Binding-site contacts:
Ligand atom C1 contacts residue ASN41 of chain 1.B at 1.4 Å.
Ligand atom C1 contacts residue GLU40 of chain 1.B at 3.5 Å.
Ligand atom C8 contacts residue ASN41 of chain 1.B at 4.4 Å.
Ligand atom N2 contacts residue ASN41 of chain 1.B at 3.2 Å (h-bond).
Ligand atom C3 contacts residue ASN41 of chain 1.B at 3.6 Å.
Ligand atom O5 contacts residue TYR28 of chain 1.B at 3.5 Å (h-bond).
Ligand atom C2 contacts residue ASN41 of chain 1.B at 2.5 Å.
Ligand atom C8 contacts residue SER11 of chain 1.B at 4.0 Å.
Ligand atom O6 contacts residue SER11 of chain 1.B at 4.0 Å.
Ligand atom C5 contacts residue ASN41 of chain 1.B at 2.9 Å.
Ligand atom C2 contacts residue GLU40 of chain 1.B at 3.7 Å.
Ligand atom C6 contacts residue ASN41 of chain 1.B at 3.8 Å.
Ligand atom O6 contacts residue TYR28 of chain 1.B at 4.4 Å.
Ligand atom O7 contacts residue ASN41 of chain 1.B at 3.8 Å.
Ligand atom C5 contacts residue TYR28 of chain 1.B at 3.5 Å (hydrophobic).
Ligand atom C4 contacts residue ASN41 of chain 1.B at 3.8 Å.
Ligand atom C4 contacts residue TYR28 of chain 1.B at 4.5 Å (hydrophobic).
Ligand atom N2 contacts residue GLU40 of chain 1.B at 3.0 Å (salt-bridge).
Ligand atom O5 contacts residue ASN41 of chain 1.B at 1.5 Å (h-bond).
Ligand atom C7 contacts residue GLU40 of chain 1.B at 3.8 Å.
Ligand atom C3 contacts residue GLU40 of chain 1.B at 4.1 Å.
Ligand atom C6 contacts residue TYR28 of chain 1.B at 4.4 Å (hydrophobic).
Ligand atom C7 contacts residue ASN41 of chain 1.B at 3.6 Å.
Ligand atom C8 contacts residue GLU40 of chain 1.B at 3.6 Å.
Ligand atom C6 contacts residue PRO13 of chain 1.B at 4.3 Å (hydrophobic).
Ligand atom C1 contacts residue TYR28 of chain 1.B at 3.5 Å (hydrophobic).
Ligand atom O6 contacts residue PRO13 of chain 1.B at 3.9 Å.

Sequence of chain 1.B:
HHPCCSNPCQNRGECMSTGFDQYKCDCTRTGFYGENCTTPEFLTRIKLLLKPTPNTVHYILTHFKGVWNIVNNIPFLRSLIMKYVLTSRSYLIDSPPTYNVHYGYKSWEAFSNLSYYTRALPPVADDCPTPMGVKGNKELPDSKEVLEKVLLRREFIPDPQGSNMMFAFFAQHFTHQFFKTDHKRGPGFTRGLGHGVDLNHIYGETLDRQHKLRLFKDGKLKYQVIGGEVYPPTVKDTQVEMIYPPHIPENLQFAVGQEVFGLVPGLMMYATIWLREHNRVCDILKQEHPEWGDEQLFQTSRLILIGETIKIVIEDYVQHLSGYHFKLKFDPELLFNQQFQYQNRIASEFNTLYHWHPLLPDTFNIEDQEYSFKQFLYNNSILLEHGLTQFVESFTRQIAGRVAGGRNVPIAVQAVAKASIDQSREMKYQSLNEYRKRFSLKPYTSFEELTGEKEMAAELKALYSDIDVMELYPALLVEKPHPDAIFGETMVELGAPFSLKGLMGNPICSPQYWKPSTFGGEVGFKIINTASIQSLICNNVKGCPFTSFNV

The small molecule below binds the protein below.
Small molecule (SMILES): CC(=O)N[C@H]1[C@@H](O[C@H]2[C@H](O)[C@@H](NC(C)=O)CO[C@@H]2CO)O[C@H](CO)[C@@H](O)[C@@H]1O